Binding-site contacts:
Ligand atom C8 contacts residue GLU22 of chain 6.A at 3.8 Å.
Ligand atom O7 contacts residue ASN25 of chain 6.A at 2.8 Å (h-bond).
Ligand atom O5 contacts residue GLU24 of chain 6.A at 4.2 Å.
Ligand atom N2 contacts residue GLU24 of chain 6.A at 3.1 Å (salt-bridge).
Ligand atom C8 contacts residue ASN25 of chain 6.A at 4.4 Å.
Ligand atom C4 contacts residue ASN25 of chain 6.A at 4.2 Å.
Ligand atom C8 contacts residue HIS21 of chain 6.A at 4.3 Å.
Ligand atom C4 contacts residue GLU24 of chain 6.A at 4.5 Å.
Ligand atom C2 contacts residue ASN25 of chain 6.A at 2.5 Å.
Ligand atom C3 contacts residue ASN25 of chain 6.A at 3.8 Å.
Ligand atom C2 contacts residue GLU24 of chain 6.A at 3.5 Å.
Ligand atom N2 contacts residue ASN25 of chain 6.A at 3.0 Å (h-bond).
Ligand atom O3 contacts residue GLU24 of chain 6.A at 4.5 Å.
Ligand atom C3 contacts residue GLU24 of chain 6.A at 3.5 Å.
Ligand atom O7 contacts residue GLU6 of chain 6.A at 2.9 Å (salt-bridge).
Ligand atom C7 contacts residue ASN25 of chain 6.A at 3.1 Å.
Ligand atom C5 contacts residue GLU24 of chain 6.A at 4.3 Å.
Ligand atom C7 contacts residue GLU6 of chain 6.A at 4.1 Å.
Ligand atom C5 contacts residue ASN25 of chain 6.A at 3.6 Å.
Ligand atom C1 contacts residue ASN25 of chain 6.A at 1.4 Å.
Ligand atom O5 contacts residue ASN25 of chain 6.A at 2.3 Å (h-bond).
Ligand atom C1 contacts residue GLU24 of chain 6.A at 3.3 Å.
Ligand atom C8 contacts residue GLU24 of chain 6.A at 4.4 Å.
Ligand atom C7 contacts residue GLU24 of chain 6.A at 4.1 Å.

Sequence of chain 6.A:
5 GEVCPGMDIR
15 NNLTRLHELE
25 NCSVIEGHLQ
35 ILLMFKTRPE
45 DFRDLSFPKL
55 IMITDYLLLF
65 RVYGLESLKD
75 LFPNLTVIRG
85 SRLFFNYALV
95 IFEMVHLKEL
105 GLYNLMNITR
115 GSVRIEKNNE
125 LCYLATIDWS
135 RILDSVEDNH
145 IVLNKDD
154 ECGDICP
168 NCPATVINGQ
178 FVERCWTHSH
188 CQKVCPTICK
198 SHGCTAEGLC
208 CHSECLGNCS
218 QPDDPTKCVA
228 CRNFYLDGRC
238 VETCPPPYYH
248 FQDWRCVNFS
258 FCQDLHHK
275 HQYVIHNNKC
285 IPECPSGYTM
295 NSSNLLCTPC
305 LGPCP

This small molecule binds to this protein.
Small molecule (SMILES): CC(=O)N[C@@H]1[C@@H](O)[C@H](O)[C@@H](CO)O[C@H]1O